This small molecule binds to this protein.
Small molecule (SMILES): Nc1nc2c(ncn2[C@@H]2O[C@H](CO[P](=O)(O)O[P](=O)(O)NP(=O)(O)O)[C@@H](O)[C@H]2O)c(=O)[nH]1

Sequence of chain 2.B:
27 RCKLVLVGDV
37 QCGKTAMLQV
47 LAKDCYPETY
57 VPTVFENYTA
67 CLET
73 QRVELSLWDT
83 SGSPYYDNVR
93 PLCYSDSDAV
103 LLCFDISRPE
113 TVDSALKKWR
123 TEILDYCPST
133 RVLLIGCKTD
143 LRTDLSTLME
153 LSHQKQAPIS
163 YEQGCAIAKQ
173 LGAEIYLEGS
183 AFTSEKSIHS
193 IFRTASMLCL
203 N

Binding-site contacts:
Ligand atom O3G contacts residue GLY84 of chain 2.B at 2.9 Å (h-bond).
Ligand atom O3A contacts residue GLN37 of chain 2.B at 3.4 Å.
Ligand atom C5 contacts residue TYR52 of chain 2.B at 3.3 Å (hydrophobic).
Ligand atom N3 contacts residue TYR52 of chain 2.B at 3.2 Å (h-bond).
Ligand atom O2B contacts residue GLY39 of chain 2.B at 3.0 Å (h-bond).
Ligand atom O3' contacts residue THR55 of chain 2.B at 3.4 Å.
Ligand atom O2' contacts residue GLU54 of chain 2.B at 2.8 Å (salt-bridge).
Ligand atom O6 contacts residue LYS140 of chain 2.B at 3.4 Å.
Ligand atom C4 contacts residue TYR52 of chain 2.B at 2.9 Å (hydrophobic).
Ligand atom O1G contacts residue TYR56 of chain 2.B at 2.5 Å (h-bond).
Ligand atom O6 contacts residue PHE184 of chain 2.B at 3.1 Å (h-bond).
Ligand atom N9 contacts residue TYR52 of chain 2.B at 3.1 Å (h-bond).
Ligand atom O3' contacts residue GLU54 of chain 2.B at 3.3 Å (salt-bridge).
Ligand atom O2B contacts residue LYS40 of chain 2.B at 2.8 Å (salt-bridge).
Ligand atom O3' contacts residue PRO53 of chain 2.B at 3.2 Å (h-bond).
Ligand atom PG contacts residue MG1 of chain 2.F at 3.1 Å.
Ligand atom O2A contacts residue THR41 of chain 2.B at 3.0 Å (h-bond).
Ligand atom N2 contacts residue ASP142 of chain 2.B at 2.9 Å (salt-bridge).
Ligand atom N2 contacts residue LEU143 of chain 2.B at 3.2 Å.
Ligand atom O6 contacts residue ASP142 of chain 2.B at 3.4 Å (salt-bridge).
Ligand atom C8 contacts residue ALA42 of chain 2.B at 3.4 Å (hydrophobic).
Ligand atom C2' contacts residue TYR52 of chain 2.B at 3.3 Å (hydrophobic).
Ligand atom O1B contacts residue THR41 of chain 2.B at 2.8 Å (h-bond).
Ligand atom O1B contacts residue MG1 of chain 2.F at 2.0 Å.
Ligand atom PB contacts residue MG1 of chain 2.F at 3.2 Å.
Ligand atom O2G contacts residue MG1 of chain 2.F at 2.0 Å.
Ligand atom O2A contacts residue GLY39 of chain 2.B at 3.1 Å.
Ligand atom O2A contacts residue LYS40 of chain 2.B at 3.3 Å (salt-bridge).
Ligand atom C3' contacts residue PRO53 of chain 2.B at 3.5 Å (hydrophobic).
Ligand atom N1 contacts residue ASP142 of chain 2.B at 2.9 Å (salt-bridge).
Ligand atom O6 contacts residue ALA183 of chain 2.B at 3.1 Å (h-bond).
Ligand atom O2G contacts residue THR59 of chain 2.B at 2.9 Å (h-bond).
Ligand atom N1 contacts residue PHE184 of chain 2.B at 3.3 Å.
Ligand atom O3G contacts residue LYS40 of chain 2.B at 2.8 Å (salt-bridge).
Ligand atom N3B contacts residue GLN37 of chain 2.B at 2.9 Å (h-bond).
Ligand atom O4' contacts residue LYS140 of chain 2.B at 3.3 Å (salt-bridge).
Ligand atom O2A contacts residue ALA42 of chain 2.B at 2.9 Å (h-bond).
Ligand atom O2B contacts residue CYS38 of chain 2.B at 3.2 Å (h-bond).
Ligand atom N7 contacts residue ALA42 of chain 2.B at 3.4 Å.
Ligand atom O3' contacts residue TYR56 of chain 2.B at 3.2 Å (h-bond).